Sequence of chain 19.A:
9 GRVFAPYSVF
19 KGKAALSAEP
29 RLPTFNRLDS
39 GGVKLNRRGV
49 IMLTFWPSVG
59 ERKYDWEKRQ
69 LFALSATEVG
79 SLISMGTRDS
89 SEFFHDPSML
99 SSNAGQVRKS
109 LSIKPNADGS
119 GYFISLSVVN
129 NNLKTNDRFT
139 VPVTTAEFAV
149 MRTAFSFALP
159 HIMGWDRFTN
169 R

Sequence of chain 8.A:
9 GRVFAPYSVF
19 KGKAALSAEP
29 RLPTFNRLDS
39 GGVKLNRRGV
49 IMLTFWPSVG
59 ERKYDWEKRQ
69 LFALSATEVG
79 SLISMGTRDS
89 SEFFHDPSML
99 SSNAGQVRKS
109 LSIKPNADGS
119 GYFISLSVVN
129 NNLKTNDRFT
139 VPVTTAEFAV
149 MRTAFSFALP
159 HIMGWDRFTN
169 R

Binding-site contacts:
Ligand atom N3 contacts residue PHE18 of chain 8.A at 3.5 Å.
Ligand atom O4 contacts residue LYS21 of chain 22.A at 3.4 Å (salt-bridge).
Ligand atom C2 contacts residue PHE18 of chain 8.A at 3.5 Å (hydrophobic).
Ligand atom OP1 contacts residue LYS61 of chain 8.A at 3.0 Å.
Ligand atom OP1 contacts residue LYS107 of chain 19.A at 2.8 Å (salt-bridge).
Ligand atom C7 contacts residue LEU36 of chain 19.A at 3.4 Å (hydrophobic).
Ligand atom OP1 contacts residue TYR62 of chain 8.A at 2.8 Å (h-bond).
Ligand atom O4 contacts residue SER16 of chain 8.A at 3.0 Å (h-bond).
Ligand atom C2 contacts residue PHE12 of chain 8.A at 3.4 Å (hydrophobic).
Ligand atom O2 contacts residue PHE12 of chain 8.A at 2.9 Å.
Ligand atom C5' contacts residue TYR62 of chain 8.A at 3.2 Å (hydrophobic).
Ligand atom C1' contacts residue ASP94 of chain 19.A at 3.2 Å.
Ligand atom N3 contacts residue PHE92 of chain 19.A at 3.3 Å (h-bond).
Ligand atom O4' contacts residue TRP64 of chain 8.A at 3.4 Å (h-bond).
Ligand atom O4' contacts residue MET50 of chain 19.A at 3.5 Å.
Ligand atom O4' contacts residue HIS93 of chain 19.A at 3.6 Å.
Ligand atom O4' contacts residue LEU98 of chain 19.A at 3.4 Å.
Ligand atom C5 contacts residue HIS93 of chain 19.A at 3.5 Å.
Ligand atom C7 contacts residue SER25 of chain 8.A at 3.4 Å.
Ligand atom O3' contacts residue ALA71 of chain 19.A at 3.4 Å.
Ligand atom OP2 contacts residue LYS107 of chain 19.A at 2.6 Å (salt-bridge).
Ligand atom O2 contacts residue LEU69 of chain 19.A at 3.5 Å.
Ligand atom O4' contacts residue TRP54 of chain 8.A at 3.5 Å (h-bond).
Ligand atom OP1 contacts residue HIS93 of chain 19.A at 2.6 Å (h-bond).
Ligand atom N3 contacts residue ARG45 of chain 19.A at 3.5 Å (salt-bridge).
Ligand atom O3' contacts residue SER38 of chain 19.A at 3.4 Å (h-bond).
Ligand atom O2 contacts residue MET97 of chain 19.A at 3.3 Å.
Ligand atom O4' contacts residue ASP94 of chain 19.A at 3.3 Å (salt-bridge).
Ligand atom C4 contacts residue PHE18 of chain 8.A at 3.4 Å (hydrophobic).
Ligand atom OP1 contacts residue ALA71 of chain 19.A at 3.0 Å (h-bond).
Ligand atom C5 contacts residue PHE18 of chain 8.A at 3.4 Å (hydrophobic).
Ligand atom C6 contacts residue TRP64 of chain 8.A at 3.4 Å (hydrophobic).
Ligand atom O2 contacts residue ASP94 of chain 19.A at 3.0 Å (salt-bridge).
Ligand atom C6 contacts residue PHE18 of chain 8.A at 3.5 Å (hydrophobic).
Ligand atom O2 contacts residue ARG60 of chain 8.A at 3.4 Å.
Ligand atom C4' contacts residue ASP94 of chain 19.A at 3.6 Å.
Ligand atom C7 contacts residue HIS93 of chain 19.A at 3.5 Å.
Ligand atom C1' contacts residue LEU98 of chain 19.A at 3.4 Å (hydrophobic).
Ligand atom O2 contacts residue LYS21 of chain 22.A at 3.5 Å.
Ligand atom N3 contacts residue LYS21 of chain 22.A at 3.1 Å (salt-bridge).

Sequence of chain 22.A:
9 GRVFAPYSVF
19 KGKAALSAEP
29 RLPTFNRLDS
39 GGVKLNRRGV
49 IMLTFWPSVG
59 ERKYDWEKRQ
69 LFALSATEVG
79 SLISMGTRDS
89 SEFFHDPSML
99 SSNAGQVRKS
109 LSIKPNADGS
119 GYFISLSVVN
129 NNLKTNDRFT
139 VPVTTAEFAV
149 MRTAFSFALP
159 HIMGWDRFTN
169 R

A small-molecule ligand and the protein it binds are described below.
Small molecule (SMILES): Cc1cn([C@H]2C[C@H](O[P](=O)(O)OC[C@H]3O[C@@H](n4cc(C)c(=O)[nH]c4=O)C[C@@H]3O[P](=O)(O)OC[C@H]3O[C@@H](n4cc(C)c(=O)[nH]c4=O)C[C@@H]3O[P](=O)(O)OC[C@H]3O[C@@H](n4cc(C)c(=O)[nH]c4=O)C[C@@H]3O[P](=O)(O)OC[C@H]3O[C@@H](n4cc(C)c(=O)[nH]c4=O)C[C@@H]3O[P](=O)(O)OC[C@H]3O[C@@H](n4cc(C)c(=O)[nH]c4=O)C[C@@H]3O[P](=O)(O)OC[C@H]3O[C@@H](n4cc(C)c(=O)[nH]c4=O)C[C@@H]3O[P](=O)(O)OC[C@H]3O[C@@H](n4cc(C)c(=O)[nH]c4=O)C[C@@H]3O[P](=O)(O)OC[C@H]3O[C@@H](n4cc(C)c(=O)[nH]c4=O)C[C@@H]3O)[C@@H](COP(=O)=O)O2)c(=O)[nH]c1=O